Sequence of chain 1.C:
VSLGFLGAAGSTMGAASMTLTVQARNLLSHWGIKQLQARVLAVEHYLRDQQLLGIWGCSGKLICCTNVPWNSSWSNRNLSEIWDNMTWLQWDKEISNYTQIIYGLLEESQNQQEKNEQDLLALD

A small-molecule ligand and the protein it binds are described below.
Small molecule (SMILES): CC(=O)N[C@@H]1[C@@H](O)[C@H](O)[C@@H](CO)O[C@H]1O

Binding-site contacts:
Ligand atom O5 contacts residue ASN100 of chain 1.C at 2.5 Å (h-bond).
Ligand atom C6 contacts residue SER102 of chain 1.C at 3.7 Å.
Ligand atom O5 contacts residue SER102 of chain 1.C at 2.9 Å (h-bond).
Ligand atom C5 contacts residue ASN100 of chain 1.C at 3.7 Å.
Ligand atom C7 contacts residue ASN100 of chain 1.C at 3.5 Å.
Ligand atom N2 contacts residue ASN100 of chain 1.C at 2.9 Å (h-bond).
Ligand atom C1 contacts residue SER102 of chain 1.C at 3.8 Å.
Ligand atom C2 contacts residue ASN100 of chain 1.C at 2.5 Å.
Ligand atom C5 contacts residue SER102 of chain 1.C at 4.0 Å.
Ligand atom C1 contacts residue ASN100 of chain 1.C at 1.4 Å.
Ligand atom C3 contacts residue ASN100 of chain 1.C at 3.8 Å.
Ligand atom O7 contacts residue ASN100 of chain 1.C at 3.7 Å.
Ligand atom C4 contacts residue ASN100 of chain 1.C at 4.3 Å.